Sequence of chain 1.C:
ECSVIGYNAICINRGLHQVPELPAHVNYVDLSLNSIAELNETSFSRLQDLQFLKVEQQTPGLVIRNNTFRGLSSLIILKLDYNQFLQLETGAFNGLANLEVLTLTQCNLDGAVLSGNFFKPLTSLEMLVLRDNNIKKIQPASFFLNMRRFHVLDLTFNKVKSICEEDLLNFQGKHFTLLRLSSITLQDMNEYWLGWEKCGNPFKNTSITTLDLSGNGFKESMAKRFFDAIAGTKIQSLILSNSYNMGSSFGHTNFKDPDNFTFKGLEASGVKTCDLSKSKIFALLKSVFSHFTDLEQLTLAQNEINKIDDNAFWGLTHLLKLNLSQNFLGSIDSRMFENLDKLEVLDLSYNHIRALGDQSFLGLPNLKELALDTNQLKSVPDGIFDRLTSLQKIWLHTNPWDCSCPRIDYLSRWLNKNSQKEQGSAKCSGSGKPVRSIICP

Binding-site contacts:
Ligand atom O7 contacts residue ASN72 of chain 1.C at 3.8 Å.
Ligand atom C2 contacts residue ASN72 of chain 1.C at 2.5 Å.
Ligand atom C5 contacts residue ASN72 of chain 1.C at 3.6 Å.
Ligand atom C1 contacts residue ASN72 of chain 1.C at 1.4 Å.
Ligand atom C7 contacts residue GLU95 of chain 1.C at 4.1 Å.
Ligand atom C6 contacts residue THR96 of chain 1.C at 3.5 Å.
Ligand atom O5 contacts residue ASN72 of chain 1.C at 2.3 Å (h-bond).
Ligand atom C1 contacts residue GLY97 of chain 1.C at 4.5 Å.
Ligand atom O4 contacts residue THR96 of chain 1.C at 4.5 Å.
Ligand atom N2 contacts residue ASN72 of chain 1.C at 3.1 Å (h-bond).
Ligand atom O5 contacts residue GLY97 of chain 1.C at 4.2 Å.
Ligand atom C7 contacts residue ASN72 of chain 1.C at 3.6 Å.
Ligand atom C1 contacts residue THR96 of chain 1.C at 4.5 Å.
Ligand atom O5 contacts residue THR96 of chain 1.C at 4.0 Å.
Ligand atom O6 contacts residue THR96 of chain 1.C at 3.8 Å.
Ligand atom O6 contacts residue GLY97 of chain 1.C at 4.1 Å.
Ligand atom C3 contacts residue ASN72 of chain 1.C at 3.9 Å.
Ligand atom C8 contacts residue GLU95 of chain 1.C at 3.2 Å.
Ligand atom N2 contacts residue GLU95 of chain 1.C at 4.5 Å.
Ligand atom C4 contacts residue ASN72 of chain 1.C at 4.2 Å.
Ligand atom C5 contacts residue THR96 of chain 1.C at 3.4 Å.

A protein and the small-molecule ligand that binds it are described below.
Small molecule (SMILES): CC(=O)N[C@@H]1[C@@H](O)[C@H](O)[C@@H](CO)O[C@H]1O